Sequence of chain 1.D:
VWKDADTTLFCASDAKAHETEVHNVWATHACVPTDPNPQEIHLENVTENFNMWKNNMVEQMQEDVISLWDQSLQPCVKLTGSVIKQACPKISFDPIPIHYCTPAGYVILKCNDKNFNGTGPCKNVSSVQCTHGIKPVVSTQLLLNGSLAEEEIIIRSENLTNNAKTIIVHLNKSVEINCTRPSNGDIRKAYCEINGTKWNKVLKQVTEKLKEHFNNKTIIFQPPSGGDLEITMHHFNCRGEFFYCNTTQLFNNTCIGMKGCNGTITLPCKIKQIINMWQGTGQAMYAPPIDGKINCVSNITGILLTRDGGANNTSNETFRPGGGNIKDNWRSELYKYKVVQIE

Binding-site contacts:
Ligand atom C5 contacts residue ASN173 of chain 1.D at 3.6 Å.
Ligand atom C4 contacts residue ASN173 of chain 1.D at 4.2 Å.
Ligand atom O6 contacts residue ILE154 of chain 1.D at 3.2 Å (h-bond).
Ligand atom O5 contacts residue GLU153 of chain 1.D at 3.3 Å.
Ligand atom C1 contacts residue GLU153 of chain 1.D at 4.1 Å.
Ligand atom C3 contacts residue ASN173 of chain 1.D at 3.8 Å.
Ligand atom O5 contacts residue ILE154 of chain 1.D at 3.2 Å (h-bond).
Ligand atom O5 contacts residue GLU152 of chain 1.D at 3.7 Å.
Ligand atom O6 contacts residue LYS216 of chain 1.D at 3.6 Å.
Ligand atom O3 contacts residue GLN212 of chain 1.D at 4.5 Å.
Ligand atom C8 contacts residue ASN173 of chain 1.D at 4.5 Å.
Ligand atom O7 contacts residue GLU152 of chain 1.D at 3.8 Å.
Ligand atom O4 contacts residue GLN212 of chain 1.D at 4.1 Å.
Ligand atom C6 contacts residue GLU153 of chain 1.D at 3.8 Å.
Ligand atom C5 contacts residue ILE154 of chain 1.D at 4.2 Å (hydrophobic).
Ligand atom C7 contacts residue ASN173 of chain 1.D at 3.5 Å.
Ligand atom C1 contacts residue GLU152 of chain 1.D at 3.6 Å.
Ligand atom C5 contacts residue GLN212 of chain 1.D at 4.5 Å.
Ligand atom C1 contacts residue ILE154 of chain 1.D at 4.0 Å (hydrophobic).
Ligand atom C1 contacts residue ASN173 of chain 1.D at 1.4 Å.
Ligand atom C7 contacts residue GLU152 of chain 1.D at 4.5 Å.
Ligand atom C5 contacts residue GLU153 of chain 1.D at 4.3 Å.
Ligand atom C3 contacts residue GLN212 of chain 1.D at 3.9 Å.
Ligand atom C2 contacts residue GLU152 of chain 1.D at 4.0 Å.
Ligand atom C6 contacts residue ILE154 of chain 1.D at 4.0 Å (hydrophobic).
Ligand atom O5 contacts residue ASN173 of chain 1.D at 2.3 Å (h-bond).
Ligand atom C2 contacts residue ASN173 of chain 1.D at 2.5 Å.
Ligand atom O6 contacts residue GLU153 of chain 1.D at 3.6 Å.
Ligand atom C1 contacts residue GLN212 of chain 1.D at 4.3 Å.
Ligand atom C8 contacts residue LYS174 of chain 1.D at 4.4 Å.
Ligand atom N2 contacts residue ASN173 of chain 1.D at 3.0 Å (h-bond).
Ligand atom O7 contacts residue ASN173 of chain 1.D at 3.5 Å (h-bond).

The protein below binds the small molecule below.
Small molecule (SMILES): CC(=O)N[C@@H]1[C@@H](O)[C@H](O)[C@@H](CO)O[C@H]1O